A protein and the small-molecule ligand that binds it are described below.
Small molecule (SMILES): O[C@@H]1[C@@H](O)[C@H](O)OC[C@H]1O

Sequence of chain 1.B:
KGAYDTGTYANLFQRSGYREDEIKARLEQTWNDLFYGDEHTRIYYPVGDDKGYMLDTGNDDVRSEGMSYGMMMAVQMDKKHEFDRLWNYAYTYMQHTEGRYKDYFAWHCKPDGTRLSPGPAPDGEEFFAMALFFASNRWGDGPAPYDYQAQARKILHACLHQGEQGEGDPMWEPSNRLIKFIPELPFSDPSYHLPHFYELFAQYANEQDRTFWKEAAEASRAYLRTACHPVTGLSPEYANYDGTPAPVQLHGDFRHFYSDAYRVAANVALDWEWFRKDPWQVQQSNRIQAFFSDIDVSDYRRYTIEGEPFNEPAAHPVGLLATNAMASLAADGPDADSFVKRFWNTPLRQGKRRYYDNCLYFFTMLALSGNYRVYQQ

Binding-site contacts:
Ligand atom C3 contacts residue TYR360 of chain 1.B at 4.4 Å (hydrophobic).
Ligand atom O4 contacts residue ASP265 of chain 1.B at 3.5 Å (salt-bridge).
Ligand atom O1 contacts residue HIS321 of chain 1.B at 2.7 Å (h-bond).
Ligand atom O2 contacts residue ARG68 of chain 1.B at 4.3 Å.
Ligand atom O3 contacts residue GOL1 of chain 1.R at 3.7 Å.
Ligand atom C4 contacts residue GOL1 of chain 1.R at 3.7 Å.
Ligand atom C4 contacts residue ASP265 of chain 1.B at 4.0 Å.
Ligand atom O4 contacts residue TYR361 of chain 1.B at 4.0 Å.
Ligand atom C5 contacts residue SER264 of chain 1.B at 3.8 Å.
Ligand atom C4 contacts residue TYR361 of chain 1.B at 4.5 Å (hydrophobic).
Ligand atom C1 contacts residue TYR361 of chain 1.B at 4.1 Å (hydrophobic).
Ligand atom C3 contacts residue GLU70 of chain 1.B at 3.5 Å.
Ligand atom O4 contacts residue GLU70 of chain 1.B at 2.8 Å (salt-bridge).
Ligand atom C3 contacts residue ASP61 of chain 1.B at 4.2 Å.
Ligand atom C4 contacts residue GLU70 of chain 1.B at 3.9 Å.
Ligand atom O3 contacts residue TYR360 of chain 1.B at 4.0 Å.
Ligand atom O1 contacts residue ASN64 of chain 1.B at 4.4 Å.
Ligand atom C5 contacts residue ASP265 of chain 1.B at 3.7 Å.
Ligand atom C2 contacts residue ARG68 of chain 1.B at 4.0 Å.
Ligand atom O5 contacts residue SER264 of chain 1.B at 3.9 Å.
Ligand atom O4 contacts residue ARG268 of chain 1.B at 4.4 Å.
Ligand atom O2 contacts residue ASP61 of chain 1.B at 2.7 Å (salt-bridge).
Ligand atom O3 contacts residue ARG68 of chain 1.B at 3.2 Å (salt-bridge).
Ligand atom C2 contacts residue ASN64 of chain 1.B at 4.0 Å.
Ligand atom C4 contacts residue ARG68 of chain 1.B at 4.5 Å.
Ligand atom O2 contacts residue TYR360 of chain 1.B at 3.7 Å.
Ligand atom O2 contacts residue ASN64 of chain 1.B at 3.6 Å.
Ligand atom C3 contacts residue ARG68 of chain 1.B at 4.1 Å.
Ligand atom O5 contacts residue HIS321 of chain 1.B at 4.2 Å.
Ligand atom O2 contacts residue TYR361 of chain 1.B at 4.2 Å.
Ligand atom O4 contacts residue GOL1 of chain 1.R at 2.5 Å.
Ligand atom C1 contacts residue HIS321 of chain 1.B at 3.4 Å.
Ligand atom C2 contacts residue ASP61 of chain 1.B at 3.6 Å.
Ligand atom O3 contacts residue ASP61 of chain 1.B at 3.6 Å (salt-bridge).
Ligand atom C3 contacts residue TYR361 of chain 1.B at 3.9 Å (hydrophobic).
Ligand atom O3 contacts residue GLU70 of chain 1.B at 2.7 Å (salt-bridge).
Ligand atom C5 contacts residue TYR361 of chain 1.B at 4.3 Å (hydrophobic).